This protein binds this small molecule.
Small molecule (SMILES): CC(=O)N[C@@H]1[C@@H](O)[C@H](O)[C@@H](CO)O[C@H]1O

Binding-site contacts:
Ligand atom C4 contacts residue ASN80 of chain 1.A at 4.1 Å.
Ligand atom C5 contacts residue ASN80 of chain 1.A at 3.6 Å.
Ligand atom N2 contacts residue ASN80 of chain 1.A at 3.3 Å (h-bond).
Ligand atom C2 contacts residue ASN80 of chain 1.A at 2.5 Å.
Ligand atom C1 contacts residue ASN80 of chain 1.A at 1.4 Å.
Ligand atom O7 contacts residue ASN80 of chain 1.A at 3.3 Å (h-bond).
Ligand atom C7 contacts residue ASN80 of chain 1.A at 3.6 Å.
Ligand atom C3 contacts residue ASN80 of chain 1.A at 3.9 Å.
Ligand atom O5 contacts residue ASN80 of chain 1.A at 2.2 Å (h-bond).

Sequence of chain 1.A:
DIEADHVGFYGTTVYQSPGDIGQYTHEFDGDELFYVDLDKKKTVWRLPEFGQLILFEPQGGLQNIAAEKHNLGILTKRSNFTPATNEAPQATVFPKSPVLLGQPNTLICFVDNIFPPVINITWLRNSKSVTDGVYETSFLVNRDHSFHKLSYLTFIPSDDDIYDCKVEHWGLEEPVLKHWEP